Binding-site contacts:
Ligand atom C2 contacts residue ASN243 of chain 1.C at 2.5 Å.
Ligand atom N2 contacts residue ASN243 of chain 1.C at 3.1 Å (h-bond).
Ligand atom C6 contacts residue TRP149 of chain 1.C at 3.6 Å (hydrophobic).
Ligand atom C8 contacts residue THR242 of chain 1.C at 4.5 Å.
Ligand atom C8 contacts residue ASN243 of chain 1.C at 4.3 Å.
Ligand atom C7 contacts residue ASN243 of chain 1.C at 3.9 Å.
Ligand atom O7 contacts residue ASN243 of chain 1.C at 4.4 Å.
Ligand atom C5 contacts residue ASN243 of chain 1.C at 3.7 Å.
Ligand atom C3 contacts residue ASN243 of chain 1.C at 3.9 Å.
Ligand atom O5 contacts residue TRP149 of chain 1.C at 3.9 Å.
Ligand atom C1 contacts residue ASN243 of chain 1.C at 1.4 Å.
Ligand atom C8 contacts residue VAL241 of chain 1.C at 3.8 Å (hydrophobic).
Ligand atom C5 contacts residue TRP149 of chain 1.C at 3.6 Å (hydrophobic).
Ligand atom C1 contacts residue TRP149 of chain 1.C at 3.9 Å (hydrophobic).
Ligand atom O5 contacts residue ASN243 of chain 1.C at 2.4 Å (h-bond).
Ligand atom C4 contacts residue ASN243 of chain 1.C at 4.3 Å.

The protein below binds the small molecule below.
Small molecule (SMILES): CC(=O)N[C@@H]1[C@@H](O)[C@H](O)[C@@H](CO)O[C@H]1O

Sequence of chain 1.C:
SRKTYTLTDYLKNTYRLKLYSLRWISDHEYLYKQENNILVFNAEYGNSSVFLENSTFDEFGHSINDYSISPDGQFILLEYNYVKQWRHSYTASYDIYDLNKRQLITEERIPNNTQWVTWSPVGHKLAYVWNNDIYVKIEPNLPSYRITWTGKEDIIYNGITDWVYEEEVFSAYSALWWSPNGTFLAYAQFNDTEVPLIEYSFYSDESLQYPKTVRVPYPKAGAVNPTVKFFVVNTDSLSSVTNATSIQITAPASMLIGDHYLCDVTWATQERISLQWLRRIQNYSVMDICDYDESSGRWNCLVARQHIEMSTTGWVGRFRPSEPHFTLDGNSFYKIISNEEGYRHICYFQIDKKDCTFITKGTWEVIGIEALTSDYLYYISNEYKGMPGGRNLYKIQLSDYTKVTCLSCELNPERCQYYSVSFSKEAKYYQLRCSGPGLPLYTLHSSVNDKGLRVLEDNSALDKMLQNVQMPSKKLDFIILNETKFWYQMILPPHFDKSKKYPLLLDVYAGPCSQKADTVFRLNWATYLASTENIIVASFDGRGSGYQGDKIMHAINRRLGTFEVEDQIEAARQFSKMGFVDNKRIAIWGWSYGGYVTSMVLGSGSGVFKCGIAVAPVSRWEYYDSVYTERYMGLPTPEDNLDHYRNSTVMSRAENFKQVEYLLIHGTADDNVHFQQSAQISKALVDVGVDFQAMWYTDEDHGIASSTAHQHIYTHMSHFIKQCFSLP